Sequence of chain 1.A:
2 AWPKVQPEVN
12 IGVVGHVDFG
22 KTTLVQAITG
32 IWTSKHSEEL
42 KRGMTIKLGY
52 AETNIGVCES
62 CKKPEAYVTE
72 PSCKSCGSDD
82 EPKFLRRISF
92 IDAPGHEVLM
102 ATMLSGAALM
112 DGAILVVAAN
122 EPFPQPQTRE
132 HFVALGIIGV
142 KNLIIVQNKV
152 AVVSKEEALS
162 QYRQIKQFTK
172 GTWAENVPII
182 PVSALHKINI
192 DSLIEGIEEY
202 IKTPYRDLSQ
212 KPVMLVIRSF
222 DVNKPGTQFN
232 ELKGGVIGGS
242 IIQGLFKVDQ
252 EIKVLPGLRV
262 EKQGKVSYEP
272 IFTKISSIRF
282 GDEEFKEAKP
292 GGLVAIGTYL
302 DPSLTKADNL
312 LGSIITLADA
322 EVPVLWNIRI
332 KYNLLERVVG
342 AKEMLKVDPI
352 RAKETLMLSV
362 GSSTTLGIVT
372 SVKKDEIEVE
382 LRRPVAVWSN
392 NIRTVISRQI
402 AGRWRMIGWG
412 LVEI

The protein below binds the small molecule below.
Small molecule (SMILES): Nc1nc2c(ncn2[C@@H]2O[C@H](CO[P](=O)(O)O[P](=O)(O)CP(=O)(O)O)[C@@H](O)[C@H]2O)c(=O)[nH]1

Binding-site contacts:
Ligand atom C6 contacts residue LEU186 of chain 1.A at 3.5 Å (hydrophobic).
Ligand atom N7 contacts residue GLY21 of chain 1.A at 3.6 Å.
Ligand atom O3G contacts residue LYS22 of chain 1.A at 3.0 Å (salt-bridge).
Ligand atom O1G contacts residue VAL18 of chain 1.A at 3.3 Å.
Ligand atom O6 contacts residue SER184 of chain 1.A at 3.6 Å.
Ligand atom O3A contacts residue GLY21 of chain 1.A at 3.2 Å (h-bond).
Ligand atom O3G contacts residue ASP19 of chain 1.A at 3.2 Å (salt-bridge).
Ligand atom O6 contacts residue LEU186 of chain 1.A at 3.2 Å (h-bond).
Ligand atom N2 contacts residue VAL153 of chain 1.A at 3.5 Å.
Ligand atom O1B contacts residue ASP19 of chain 1.A at 3.2 Å (salt-bridge).
Ligand atom O1A contacts residue GLY21 of chain 1.A at 3.2 Å.
Ligand atom C8 contacts residue GLY21 of chain 1.A at 3.5 Å.
Ligand atom C3B contacts residue ASP19 of chain 1.A at 3.2 Å.
Ligand atom O2B contacts residue MG1 of chain 1.B at 2.0 Å.
Ligand atom O2B contacts residue THR23 of chain 1.A at 2.8 Å (h-bond).
Ligand atom O6 contacts residue ALA185 of chain 1.A at 3.0 Å (h-bond).
Ligand atom O1A contacts residue THR24 of chain 1.A at 2.5 Å (h-bond).
Ligand atom O1B contacts residue PHE20 of chain 1.A at 3.3 Å (h-bond).
Ligand atom O3G contacts residue GLY96 of chain 1.A at 3.2 Å (h-bond).
Ligand atom N7 contacts residue ASN149 of chain 1.A at 3.3 Å (h-bond).
Ligand atom O2G contacts residue THR46 of chain 1.A at 3.0 Å (h-bond).
Ligand atom O6 contacts residue ASN149 of chain 1.A at 2.9 Å (h-bond).
Ligand atom O1B contacts residue LYS22 of chain 1.A at 2.9 Å (salt-bridge).
Ligand atom O1G contacts residue MET45 of chain 1.A at 3.4 Å.
Ligand atom C5 contacts residue LEU186 of chain 1.A at 3.6 Å (hydrophobic).
Ligand atom N1 contacts residue LYS150 of chain 1.A at 3.4 Å.
Ligand atom PA contacts residue THR24 of chain 1.A at 3.5 Å.
Ligand atom C4 contacts residue LYS150 of chain 1.A at 3.5 Å.
Ligand atom PB contacts residue MG1 of chain 1.B at 3.2 Å.
Ligand atom O3G contacts residue VAL18 of chain 1.A at 3.3 Å.
Ligand atom O3A contacts residue ASP19 of chain 1.A at 3.5 Å.
Ligand atom O2B contacts residue LYS22 of chain 1.A at 3.6 Å.
Ligand atom O5' contacts residue THR24 of chain 1.A at 3.6 Å.
Ligand atom O1A contacts residue LYS22 of chain 1.A at 3.6 Å.
Ligand atom O2G contacts residue MG1 of chain 1.B at 2.7 Å.
Ligand atom C8 contacts residue THR24 of chain 1.A at 3.6 Å.
Ligand atom C6 contacts residue LYS150 of chain 1.A at 3.3 Å.
Ligand atom O6 contacts residue LYS150 of chain 1.A at 3.4 Å (salt-bridge).
Ligand atom C3B contacts residue MG1 of chain 1.B at 3.4 Å.
Ligand atom O1A contacts residue THR23 of chain 1.A at 3.4 Å (h-bond).